Sequence of chain 1.A:
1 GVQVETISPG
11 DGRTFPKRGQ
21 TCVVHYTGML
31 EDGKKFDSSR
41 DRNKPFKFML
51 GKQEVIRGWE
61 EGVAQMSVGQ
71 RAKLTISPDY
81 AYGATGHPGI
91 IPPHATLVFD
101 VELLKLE

This protein binds this small molecule.
Small molecule (SMILES): C=CC[C@@H]1/C=C(\C)C[C@H](C)C[C@H](OC)[C@H]2O[C@@](O)(C(=O)C(=O)N3CCCC[C@H]3C(=O)O[C@H](/C(C)=C/[C@@H]3CC[C@@H](O)[C@H](OC)C3)[C@H](C)[C@@H](O)CC1=O)[C@H](C)C[C@@H]2OC

Sequence of chain 2.A:
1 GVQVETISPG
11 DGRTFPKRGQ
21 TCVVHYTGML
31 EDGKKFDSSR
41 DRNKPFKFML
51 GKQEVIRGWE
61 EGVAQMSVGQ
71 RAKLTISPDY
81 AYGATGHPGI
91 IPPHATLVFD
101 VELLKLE

Binding-site contacts:
Ligand atom O10 contacts residue GLU54 of chain 1.A at 2.7 Å (salt-bridge).
Ligand atom C41 contacts residue PHE46 of chain 1.A at 3.7 Å (hydrophobic).
Ligand atom C35 contacts residue ILE91 of chain 1.A at 3.6 Å (hydrophobic).
Ligand atom C36 contacts residue TYR26 of chain 1.A at 3.7 Å (hydrophobic).
Ligand atom C27 contacts residue TYR82 of chain 1.A at 3.8 Å (hydrophobic).
Ligand atom O2 contacts residue ILE56 of chain 1.A at 2.8 Å (h-bond).
Ligand atom O12 contacts residue HIS87 of chain 2.A at 3.7 Å.
Ligand atom O4 contacts residue TYR26 of chain 1.A at 3.4 Å.
Ligand atom O4 contacts residue PHE36 of chain 1.A at 3.4 Å.
Ligand atom C41 contacts residue GLU54 of chain 1.A at 3.8 Å.
Ligand atom C4 contacts residue TRP59 of chain 1.A at 3.6 Å (hydrophobic).
Ligand atom O5 contacts residue ASP37 of chain 1.A at 3.2 Å (salt-bridge).
Ligand atom O1 contacts residue TYR82 of chain 1.A at 3.8 Å.
Ligand atom C42 contacts residue TYR82 of chain 1.A at 3.4 Å (hydrophobic).
Ligand atom C35 contacts residue TYR82 of chain 1.A at 3.7 Å (hydrophobic).
Ligand atom O11 contacts residue THR85 of chain 2.A at 3.6 Å.
Ligand atom C15 contacts residue ASP37 of chain 1.A at 3.8 Å.
Ligand atom C5 contacts residue TRP59 of chain 1.A at 3.7 Å (hydrophobic).
Ligand atom C11 contacts residue TYR82 of chain 1.A at 3.6 Å (hydrophobic).
Ligand atom O12 contacts residue GLY86 of chain 2.A at 3.0 Å (h-bond).
Ligand atom C5 contacts residue TYR26 of chain 1.A at 3.8 Å (hydrophobic).
Ligand atom C4 contacts residue PHE46 of chain 1.A at 3.5 Å (hydrophobic).
Ligand atom O3 contacts residue TYR82 of chain 1.A at 2.8 Å (h-bond).
Ligand atom C1 contacts residue TYR82 of chain 1.A at 3.8 Å (hydrophobic).
Ligand atom O12 contacts residue TYR82 of chain 2.A at 3.4 Å.
Ligand atom C45 contacts residue ALA81 of chain 1.A at 3.4 Å (hydrophobic).
Ligand atom O4 contacts residue ASP37 of chain 1.A at 3.3 Å (salt-bridge).
Ligand atom O11 contacts residue GLY86 of chain 2.A at 3.5 Å (h-bond).
Ligand atom C14 contacts residue ASP37 of chain 1.A at 3.6 Å.
Ligand atom O2 contacts residue VAL55 of chain 1.A at 3.0 Å.
Ligand atom C12 contacts residue HIS87 of chain 1.A at 3.7 Å.
Ligand atom C8 contacts residue TYR82 of chain 1.A at 3.6 Å (hydrophobic).
Ligand atom C10 contacts residue ASP37 of chain 1.A at 3.5 Å.
Ligand atom C36 contacts residue ARG42 of chain 1.A at 3.8 Å.
Ligand atom O3 contacts residue PHE99 of chain 1.A at 3.6 Å.
Ligand atom C32 contacts residue GLY86 of chain 2.A at 3.5 Å.
Ligand atom O4 contacts residue PHE99 of chain 1.A at 3.5 Å.
Ligand atom C9 contacts residue ASP37 of chain 1.A at 3.7 Å.
Ligand atom C3 contacts residue TRP59 of chain 1.A at 3.4 Å (hydrophobic).
Ligand atom O6 contacts residue ASP37 of chain 1.A at 2.8 Å (salt-bridge).